Sequence of chain 1.A:
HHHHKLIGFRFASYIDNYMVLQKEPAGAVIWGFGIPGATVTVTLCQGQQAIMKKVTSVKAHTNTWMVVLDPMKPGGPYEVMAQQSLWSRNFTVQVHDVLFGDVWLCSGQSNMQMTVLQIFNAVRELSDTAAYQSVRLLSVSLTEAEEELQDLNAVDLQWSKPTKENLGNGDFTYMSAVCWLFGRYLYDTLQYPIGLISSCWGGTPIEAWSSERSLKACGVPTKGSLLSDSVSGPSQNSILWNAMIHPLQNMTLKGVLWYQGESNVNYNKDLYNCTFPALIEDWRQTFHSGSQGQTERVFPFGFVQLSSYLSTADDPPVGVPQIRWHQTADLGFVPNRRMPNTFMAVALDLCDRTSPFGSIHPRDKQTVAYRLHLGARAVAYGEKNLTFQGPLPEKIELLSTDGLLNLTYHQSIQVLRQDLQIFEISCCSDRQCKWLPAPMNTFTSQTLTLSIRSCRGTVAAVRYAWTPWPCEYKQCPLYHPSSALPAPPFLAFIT

Binding-site contacts:
Ligand atom C6 contacts residue ASP274 of chain 1.A at 3.5 Å.
Ligand atom O6 contacts residue ASP274 of chain 1.A at 4.2 Å.
Ligand atom C5 contacts residue ASP274 of chain 1.A at 3.8 Å.
Ligand atom C5 contacts residue HIS330 of chain 1.A at 4.4 Å.
Ligand atom C8 contacts residue ASP274 of chain 1.A at 3.2 Å.
Ligand atom C1 contacts residue HIS330 of chain 1.A at 4.3 Å.
Ligand atom O5 contacts residue HIS330 of chain 1.A at 3.5 Å.
Ligand atom O6 contacts residue HIS330 of chain 1.A at 3.5 Å.
Ligand atom O7 contacts residue ASN277 of chain 1.A at 3.2 Å (h-bond).
Ligand atom C7 contacts residue ASN277 of chain 1.A at 3.2 Å.
Ligand atom O5 contacts residue ASP274 of chain 1.A at 3.8 Å.
Ligand atom C1 contacts residue ASN277 of chain 1.A at 1.4 Å.
Ligand atom C3 contacts residue ASN277 of chain 1.A at 3.8 Å.
Ligand atom C2 contacts residue ASN277 of chain 1.A at 2.5 Å.
Ligand atom C4 contacts residue ASN277 of chain 1.A at 4.2 Å.
Ligand atom C1 contacts residue ASP274 of chain 1.A at 3.6 Å.
Ligand atom O5 contacts residue ASN277 of chain 1.A at 2.3 Å (h-bond).
Ligand atom N2 contacts residue ASN277 of chain 1.A at 2.9 Å (h-bond).
Ligand atom O7 contacts residue ARG342 of chain 1.A at 4.2 Å.
Ligand atom C7 contacts residue ASP274 of chain 1.A at 4.4 Å.
Ligand atom C1 contacts residue ASP334 of chain 1.A at 3.6 Å.
Ligand atom C2 contacts residue ASP334 of chain 1.A at 3.9 Å.
Ligand atom C8 contacts residue ASN277 of chain 1.A at 4.4 Å.
Ligand atom O7 contacts residue ASP334 of chain 1.A at 3.6 Å (salt-bridge).
Ligand atom O5 contacts residue ASP334 of chain 1.A at 3.6 Å (salt-bridge).
Ligand atom C5 contacts residue ASN277 of chain 1.A at 3.6 Å.
Ligand atom O6 contacts residue ASP334 of chain 1.A at 4.5 Å.
Ligand atom C6 contacts residue HIS330 of chain 1.A at 4.1 Å.
Ligand atom C7 contacts residue ASP334 of chain 1.A at 4.5 Å.

A protein and the small-molecule ligand that binds it are described below.
Small molecule (SMILES): CC(=O)N[C@H]1[C@H](O[C@H]2[C@H](O)[C@@H](NC(C)=O)CO[C@@H]2CO)O[C@H](CO)[C@@H](O[C@@H]2O[C@H](CO[C@H]3O[C@H](CO)[C@@H](O)[C@H](O)[C@@H]3O)[C@@H](O)[C@H](O[C@H]3O[C@H](CO)[C@@H](O)[C@H](O)[C@@H]3O)[C@@H]2O)[C@@H]1O